Binding-site contacts:
Ligand atom CAM contacts residue GLU32 of chain 1.B at 3.6 Å.
Ligand atom OAP contacts residue MET33 of chain 1.B at 3.7 Å.
Ligand atom OAQ contacts residue SER61 of chain 1.B at 3.8 Å.
Ligand atom NAE contacts residue PHE36 of chain 1.B at 3.4 Å.
Ligand atom CAU contacts residue ILE62 of chain 1.B at 3.7 Å (hydrophobic).
Ligand atom CAK contacts residue PHE36 of chain 1.B at 3.7 Å (hydrophobic).
Ligand atom C2 contacts residue VAL10 of chain 1.B at 3.7 Å (hydrophobic).
Ligand atom CAB contacts residue MET33 of chain 1.B at 3.8 Å (hydrophobic).
Ligand atom NAD contacts residue VAL10 of chain 1.B at 3.4 Å.
Ligand atom N1 contacts residue ALA11 of chain 1.B at 3.8 Å.
Ligand atom CAG contacts residue NDP1 of chain 1.G at 3.6 Å.
Ligand atom NAD contacts residue ALA11 of chain 1.B at 3.5 Å (h-bond).
Ligand atom C6 contacts residue PHE36 of chain 1.B at 3.3 Å (hydrophobic).
Ligand atom OAQ contacts residue THR58 of chain 1.B at 3.8 Å.
Ligand atom C2 contacts residue NDP1 of chain 1.G at 3.8 Å.
Ligand atom N1 contacts residue PHE36 of chain 1.B at 3.5 Å.
Ligand atom C6 contacts residue ILE9 of chain 1.B at 3.6 Å (hydrophobic).
Ligand atom C2 contacts residue ALA11 of chain 1.B at 3.6 Å (hydrophobic).
Ligand atom NAD contacts residue GLU32 of chain 1.B at 2.6 Å (salt-bridge).
Ligand atom C6 contacts residue NDP1 of chain 1.G at 3.4 Å.
Ligand atom N1 contacts residue NDP1 of chain 1.G at 3.5 Å (h-bond).
Ligand atom CAC contacts residue LEU25 of chain 1.B at 3.4 Å (hydrophobic).
Ligand atom CAG contacts residue PHE36 of chain 1.B at 3.8 Å (hydrophobic).
Ligand atom NAE contacts residue ILE121 of chain 1.B at 3.2 Å (h-bond).
Ligand atom N3 contacts residue GLU32 of chain 1.B at 2.7 Å (salt-bridge).
Ligand atom C5 contacts residue PHE36 of chain 1.B at 3.5 Å (hydrophobic).
Ligand atom N1 contacts residue ILE9 of chain 1.B at 3.5 Å.
Ligand atom N3 contacts residue PHE36 of chain 1.B at 3.8 Å.
Ligand atom C2 contacts residue GLU32 of chain 1.B at 3.5 Å.
Ligand atom C4 contacts residue PHE36 of chain 1.B at 3.8 Å (hydrophobic).
Ligand atom CAF contacts residue NDP1 of chain 1.G at 3.7 Å.
Ligand atom C5 contacts residue NDP1 of chain 1.G at 3.6 Å.
Ligand atom C4 contacts residue GLU32 of chain 1.B at 3.6 Å.
Ligand atom CAJ contacts residue ILE62 of chain 1.B at 3.7 Å (hydrophobic).
Ligand atom N1 contacts residue VAL10 of chain 1.B at 3.4 Å (h-bond).
Ligand atom NAE contacts residue TYR127 of chain 1.B at 3.5 Å (h-bond).
Ligand atom NAD contacts residue THR140 of chain 1.B at 3.7 Å.
Ligand atom NAE contacts residue ILE9 of chain 1.B at 2.9 Å (h-bond).
Ligand atom CAC contacts residue SER61 of chain 1.B at 3.4 Å.
Ligand atom CAC contacts residue NDP1 of chain 1.G at 3.3 Å.

Sequence of chain 1.B:
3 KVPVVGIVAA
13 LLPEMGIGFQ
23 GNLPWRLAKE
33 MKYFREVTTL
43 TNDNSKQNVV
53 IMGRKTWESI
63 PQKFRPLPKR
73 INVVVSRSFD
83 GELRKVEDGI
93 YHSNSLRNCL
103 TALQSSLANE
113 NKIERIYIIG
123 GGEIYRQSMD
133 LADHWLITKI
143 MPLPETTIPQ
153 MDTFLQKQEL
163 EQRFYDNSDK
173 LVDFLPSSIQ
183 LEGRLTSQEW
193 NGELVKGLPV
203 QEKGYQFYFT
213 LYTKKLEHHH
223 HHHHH

This protein binds this small molecule.
Small molecule (SMILES): CCCc1nc(N)nc(N)c1C#CCc1cc(OC)ccc1OC